Sequence of chain 2.A:
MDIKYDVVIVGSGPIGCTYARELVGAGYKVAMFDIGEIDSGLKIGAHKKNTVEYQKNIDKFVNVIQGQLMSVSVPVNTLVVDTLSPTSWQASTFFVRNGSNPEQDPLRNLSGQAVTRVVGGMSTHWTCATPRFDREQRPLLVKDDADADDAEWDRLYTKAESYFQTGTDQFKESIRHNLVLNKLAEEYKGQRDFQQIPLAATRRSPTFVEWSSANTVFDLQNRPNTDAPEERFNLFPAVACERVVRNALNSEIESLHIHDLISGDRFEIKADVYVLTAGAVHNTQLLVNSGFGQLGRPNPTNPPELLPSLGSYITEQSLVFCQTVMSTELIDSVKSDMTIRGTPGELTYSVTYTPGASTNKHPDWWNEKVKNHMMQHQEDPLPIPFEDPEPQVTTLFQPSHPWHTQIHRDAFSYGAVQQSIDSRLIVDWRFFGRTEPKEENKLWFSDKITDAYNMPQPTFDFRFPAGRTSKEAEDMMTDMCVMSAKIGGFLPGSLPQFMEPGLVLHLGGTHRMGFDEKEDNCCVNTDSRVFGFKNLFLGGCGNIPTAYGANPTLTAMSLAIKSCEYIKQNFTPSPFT

Binding-site contacts:
Ligand atom C1 contacts residue FAD1 of chain 2.C at 3.5 Å.
Ligand atom O6 contacts residue THR141 of chain 2.A at 3.3 Å (h-bond).
Ligand atom C2 contacts residue PHE446 of chain 2.A at 4.1 Å (hydrophobic).
Ligand atom O4 contacts residue HIS422 of chain 2.A at 3.5 Å (h-bond).
Ligand atom O4 contacts residue ASP424 of chain 2.A at 2.6 Å (salt-bridge).
Ligand atom C3 contacts residue FAD1 of chain 2.C at 3.8 Å.
Ligand atom C1 contacts residue VAL518 of chain 2.A at 3.3 Å (hydrophobic).
Ligand atom C3 contacts residue ASN565 of chain 2.A at 3.5 Å.
Ligand atom C3 contacts residue GLN420 of chain 2.A at 3.5 Å.
Ligand atom O3 contacts residue GLN420 of chain 2.A at 3.0 Å (h-bond).
Ligand atom O1 contacts residue FAD1 of chain 2.C at 3.2 Å.
Ligand atom C2 contacts residue FAD1 of chain 2.C at 3.2 Å.
Ligand atom O4 contacts residue THR141 of chain 2.A at 4.0 Å.
Ligand atom C4 contacts residue THR141 of chain 2.A at 3.7 Å.
Ligand atom O1 contacts residue HIS520 of chain 2.A at 2.9 Å (h-bond).
Ligand atom O3 contacts residue ALA143 of chain 2.A at 4.1 Å.
Ligand atom C4 contacts residue FAD1 of chain 2.C at 4.1 Å.
Ligand atom O6 contacts residue ASP424 of chain 2.A at 2.9 Å (salt-bridge).
Ligand atom O5 contacts residue VAL518 of chain 2.A at 4.1 Å.
Ligand atom O4 contacts residue GLN420 of chain 2.A at 3.1 Å (h-bond).
Ligand atom C4 contacts residue GLN420 of chain 2.A at 3.9 Å.
Ligand atom O6 contacts residue PHE426 of chain 2.A at 3.8 Å.
Ligand atom C2 contacts residue ASN565 of chain 2.A at 3.5 Å.
Ligand atom O3 contacts residue THR141 of chain 2.A at 3.6 Å.
Ligand atom C4 contacts residue ASP424 of chain 2.A at 3.2 Å.
Ligand atom O6 contacts residue FAD1 of chain 2.C at 3.6 Å.
Ligand atom O3 contacts residue FAD1 of chain 2.C at 2.8 Å (h-bond).
Ligand atom OAG contacts residue FAD1 of chain 2.C at 2.7 Å.
Ligand atom C3 contacts residue PHE446 of chain 2.A at 3.6 Å (hydrophobic).
Ligand atom C1 contacts residue HIS520 of chain 2.A at 3.3 Å.
Ligand atom OAG contacts residue HIS520 of chain 2.A at 2.6 Å (h-bond).
Ligand atom OAG contacts residue ASN565 of chain 2.A at 2.8 Å (h-bond).
Ligand atom O1 contacts residue VAL518 of chain 2.A at 2.7 Å (h-bond).
Ligand atom C5 contacts residue ASP424 of chain 2.A at 4.0 Å.
Ligand atom O3 contacts residue ASN565 of chain 2.A at 3.1 Å (h-bond).
Ligand atom C6 contacts residue ARG444 of chain 2.A at 3.7 Å.
Ligand atom O5 contacts residue FAD1 of chain 2.C at 3.3 Å.
Ligand atom C2 contacts residue HIS520 of chain 2.A at 3.2 Å.
Ligand atom O4 contacts residue ARG444 of chain 2.A at 3.4 Å.
Ligand atom C6 contacts residue ASP424 of chain 2.A at 3.3 Å.

This protein binds this small molecule.
Small molecule (SMILES): O=C1[C@H](O)O[C@H](CO)[C@@H](O)[C@@H]1O